Binding-site contacts:
Ligand atom O7 contacts residue THR545 of chain 2.B at 3.8 Å.
Ligand atom C5 contacts residue ASN555 of chain 2.B at 3.6 Å.
Ligand atom C4 contacts residue ASN555 of chain 2.B at 4.2 Å.
Ligand atom C7 contacts residue THR545 of chain 2.B at 4.3 Å.
Ligand atom N2 contacts residue ASN555 of chain 2.B at 3.1 Å (h-bond).
Ligand atom C8 contacts residue THR545 of chain 2.B at 3.6 Å.
Ligand atom O6 contacts residue LYS551 of chain 2.B at 3.9 Å.
Ligand atom C7 contacts residue ASN555 of chain 2.B at 3.7 Å.
Ligand atom C1 contacts residue ASN555 of chain 2.B at 1.4 Å.
Ligand atom O5 contacts residue ASN555 of chain 2.B at 2.3 Å (h-bond).
Ligand atom C2 contacts residue ASN555 of chain 2.B at 2.5 Å.
Ligand atom C3 contacts residue ASN555 of chain 2.B at 3.9 Å.
Ligand atom O7 contacts residue ASN555 of chain 2.B at 3.9 Å.

A small-molecule ligand and the protein it binds are described below.
Small molecule (SMILES): CC(=O)N[C@@H]1[C@@H](O)[C@H](O)[C@@H](CO)O[C@H]1O

Sequence of chain 2.B:
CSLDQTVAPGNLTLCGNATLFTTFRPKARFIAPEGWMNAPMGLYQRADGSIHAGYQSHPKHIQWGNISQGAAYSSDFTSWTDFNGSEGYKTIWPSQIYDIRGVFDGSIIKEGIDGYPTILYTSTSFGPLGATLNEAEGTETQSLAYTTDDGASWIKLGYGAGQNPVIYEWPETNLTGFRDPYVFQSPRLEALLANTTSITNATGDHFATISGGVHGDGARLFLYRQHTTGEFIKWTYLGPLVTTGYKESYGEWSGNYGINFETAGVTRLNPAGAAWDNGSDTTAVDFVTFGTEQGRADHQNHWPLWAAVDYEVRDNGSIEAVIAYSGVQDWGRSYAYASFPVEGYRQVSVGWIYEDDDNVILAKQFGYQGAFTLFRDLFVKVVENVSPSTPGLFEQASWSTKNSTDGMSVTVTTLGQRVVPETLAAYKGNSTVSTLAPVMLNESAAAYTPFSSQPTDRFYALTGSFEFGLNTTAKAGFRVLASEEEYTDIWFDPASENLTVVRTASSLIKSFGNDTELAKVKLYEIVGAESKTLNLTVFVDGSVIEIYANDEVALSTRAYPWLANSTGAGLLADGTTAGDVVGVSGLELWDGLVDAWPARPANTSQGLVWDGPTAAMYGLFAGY